Sequence of chain 7.A:
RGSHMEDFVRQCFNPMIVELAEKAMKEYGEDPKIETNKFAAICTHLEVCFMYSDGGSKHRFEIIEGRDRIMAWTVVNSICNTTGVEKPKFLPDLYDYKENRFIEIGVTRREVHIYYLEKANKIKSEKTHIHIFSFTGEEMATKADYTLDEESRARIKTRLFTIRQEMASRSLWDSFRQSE

Binding-site contacts:
Ligand atom C35 contacts residue PHE66 of chain 7.A at 4.2 Å (hydrophobic).
Ligand atom O03 contacts residue MET32 of chain 7.A at 4.2 Å.
Ligand atom C04 contacts residue MET32 of chain 7.A at 3.5 Å (hydrophobic).
Ligand atom C35 contacts residue GLY82 of chain 7.A at 4.0 Å.
Ligand atom C05 contacts residue PHE66 of chain 7.A at 4.5 Å (hydrophobic).
Ligand atom C06 contacts residue PHE66 of chain 7.A at 4.0 Å (hydrophobic).
Ligand atom C27 contacts residue PHE66 of chain 7.A at 4.0 Å (hydrophobic).
Ligand atom C37 contacts residue ILE79 of chain 7.A at 4.2 Å (hydrophobic).
Ligand atom C07 contacts residue MET32 of chain 7.A at 4.3 Å (hydrophobic).
Ligand atom N04 contacts residue PHE66 of chain 7.A at 4.2 Å.
Ligand atom C29 contacts residue PHE66 of chain 7.A at 4.2 Å (hydrophobic).
Ligand atom C33 contacts residue ILE79 of chain 7.A at 3.9 Å (hydrophobic).
Ligand atom C26 contacts residue PHE66 of chain 7.A at 3.8 Å (hydrophobic).
Ligand atom C35 contacts residue ILE79 of chain 7.A at 4.2 Å (hydrophobic).
Ligand atom C05 contacts residue MET32 of chain 7.A at 4.2 Å (hydrophobic).
Ligand atom C28 contacts residue PHE66 of chain 7.A at 3.8 Å (hydrophobic).
Ligand atom C34 contacts residue LEU36 of chain 7.A at 4.4 Å (hydrophobic).
Ligand atom O06 contacts residue ARG83 of chain 7.A at 4.3 Å.
Ligand atom C08 contacts residue MET32 of chain 7.A at 3.9 Å (hydrophobic).
Ligand atom O03 contacts residue PHE66 of chain 7.A at 4.4 Å.
Ligand atom C36 contacts residue ARG83 of chain 7.A at 4.0 Å.
Ligand atom C06 contacts residue MET32 of chain 7.A at 3.5 Å (hydrophobic).
Ligand atom C35 contacts residue ARG83 of chain 7.A at 4.4 Å.
Ligand atom O06 contacts residue ILE79 of chain 7.A at 3.8 Å.
Ligand atom C27 contacts residue MET67 of chain 7.A at 4.4 Å (hydrophobic).
Ligand atom C04 contacts residue PHE66 of chain 7.A at 4.3 Å (hydrophobic).
Ligand atom C36 contacts residue ILE79 of chain 7.A at 4.0 Å (hydrophobic).
Ligand atom C36 contacts residue GLU81 of chain 7.A at 4.3 Å.
Ligand atom C34 contacts residue PHE66 of chain 7.A at 4.0 Å (hydrophobic).
Ligand atom C35 contacts residue GLU81 of chain 7.A at 3.8 Å.

This protein binds this small molecule.
Small molecule (SMILES): C[C@H](C[C@@H](C[C@H](C[C@@H](C[C@@H](CCN1CCCC1=O)N1CCCC1=O)N1CCCC1=O)N1CCCC1=O)N1CCCC1=O)N1CCCC1=O